Binding-site contacts:
Ligand atom C3 contacts residue LYS37 of chain 1.G at 3.8 Å.
Ligand atom O3 contacts residue LYS37 of chain 1.G at 2.6 Å (salt-bridge).
Ligand atom C8 contacts residue VAL36 of chain 1.G at 3.9 Å (hydrophobic).
Ligand atom C4 contacts residue LYS37 of chain 1.G at 4.0 Å.
Ligand atom C1 contacts residue VAL49 of chain 1.G at 3.9 Å (hydrophobic).
Ligand atom C7 contacts residue LYS37 of chain 1.G at 3.4 Å.
Ligand atom C7 contacts residue VAL49 of chain 1.G at 3.8 Å (hydrophobic).
Ligand atom N2 contacts residue LYS37 of chain 1.G at 4.1 Å.
Ligand atom O7 contacts residue VAL36 of chain 1.G at 3.2 Å.
Ligand atom N2 contacts residue VAL50 of chain 1.G at 4.1 Å.
Ligand atom C2 contacts residue VAL49 of chain 1.G at 3.5 Å (hydrophobic).
Ligand atom O1 contacts residue VAL49 of chain 1.G at 4.5 Å.
Ligand atom O4 contacts residue LYS37 of chain 1.G at 3.6 Å (salt-bridge).
Ligand atom C8 contacts residue TRP30 of chain 1.G at 3.6 Å (hydrophobic).
Ligand atom O1 contacts residue VAL50 of chain 1.G at 4.1 Å.
Ligand atom O7 contacts residue LYS37 of chain 1.G at 2.8 Å (salt-bridge).
Ligand atom O3 contacts residue VAL49 of chain 1.G at 3.6 Å.
Ligand atom C7 contacts residue VAL36 of chain 1.G at 4.1 Å (hydrophobic).
Ligand atom C8 contacts residue VAL49 of chain 1.G at 3.9 Å (hydrophobic).
Ligand atom C3 contacts residue VAL49 of chain 1.G at 3.3 Å (hydrophobic).
Ligand atom C8 contacts residue VAL50 of chain 1.G at 4.1 Å (hydrophobic).
Ligand atom C7 contacts residue VAL50 of chain 1.G at 4.4 Å (hydrophobic).
Ligand atom C8 contacts residue LEU38 of chain 1.G at 4.4 Å (hydrophobic).
Ligand atom C8 contacts residue LYS37 of chain 1.G at 3.1 Å.
Ligand atom N2 contacts residue VAL49 of chain 1.G at 2.8 Å (h-bond).

This protein binds this small molecule.
Small molecule (SMILES): CC(=O)N[C@@H]1[C@@H](O)[C@H](O)[C@@H](CO)O[C@H]1O

Sequence of chain 1.G:
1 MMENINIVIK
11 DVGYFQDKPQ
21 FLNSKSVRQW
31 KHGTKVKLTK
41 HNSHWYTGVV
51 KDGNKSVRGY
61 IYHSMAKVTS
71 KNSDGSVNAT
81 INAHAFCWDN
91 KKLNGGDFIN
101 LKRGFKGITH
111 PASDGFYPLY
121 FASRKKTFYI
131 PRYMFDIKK